Sequence of chain 1.C:
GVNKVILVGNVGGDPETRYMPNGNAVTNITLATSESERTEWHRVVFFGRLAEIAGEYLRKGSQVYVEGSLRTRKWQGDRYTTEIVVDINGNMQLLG

Sequence of chain 1.A:
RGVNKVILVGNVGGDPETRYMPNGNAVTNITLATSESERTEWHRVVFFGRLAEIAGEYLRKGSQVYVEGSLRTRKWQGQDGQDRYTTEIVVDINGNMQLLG

This small molecule binds to this protein.
Small molecule (SMILES): O=c1c(O)c(-c2ccc(O)c(O)c2)oc2cc(O)cc(O)c12

Sequence of chain 1.B:
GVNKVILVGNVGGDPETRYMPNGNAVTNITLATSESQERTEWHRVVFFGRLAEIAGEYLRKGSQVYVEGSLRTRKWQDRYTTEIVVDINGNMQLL

Binding-site contacts:
Ligand atom C14 contacts residue ASN106 of chain 1.A at 3.5 Å.
Ligand atom C5 contacts residue ASN106 of chain 1.A at 4.0 Å.
Ligand atom C19 contacts residue ILE105 of chain 1.C at 3.8 Å (hydrophobic).
Ligand atom O23 contacts residue GLY107 of chain 1.C at 3.8 Å.
Ligand atom C16 contacts residue ASN106 of chain 1.A at 4.0 Å.
Ligand atom C10 contacts residue ILE105 of chain 1.C at 3.5 Å (hydrophobic).
Ligand atom C19 contacts residue GLY107 of chain 1.C at 3.7 Å.
Ligand atom C1 contacts residue ILE105 of chain 1.A at 3.2 Å (hydrophobic).
Ligand atom O12 contacts residue ASN106 of chain 1.A at 3.7 Å.
Ligand atom C15 contacts residue ASN106 of chain 1.A at 3.1 Å.
Ligand atom C17 contacts residue GLY107 of chain 1.C at 4.2 Å.
Ligand atom C11 contacts residue ILE105 of chain 1.C at 3.3 Å (hydrophobic).
Ligand atom O12 contacts residue ILE105 of chain 1.A at 3.9 Å.
Ligand atom O30 contacts residue ILE105 of chain 1.A at 3.4 Å.
Ligand atom C2 contacts residue ILE105 of chain 1.A at 3.4 Å (hydrophobic).
Ligand atom C6 contacts residue ASN106 of chain 1.C at 3.9 Å.
Ligand atom O29 contacts residue ILE105 of chain 1.A at 3.6 Å.
Ligand atom C10 contacts residue ASN106 of chain 1.A at 3.5 Å.
Ligand atom C9 contacts residue ILE105 of chain 1.C at 3.9 Å (hydrophobic).
Ligand atom C18 contacts residue GLY107 of chain 1.C at 3.6 Å.
Ligand atom C4 contacts residue ILE105 of chain 1.C at 3.6 Å (hydrophobic).
Ligand atom O29 contacts residue GLY107 of chain 1.A at 3.8 Å.
Ligand atom O12 contacts residue ILE105 of chain 1.C at 3.4 Å (h-bond).
Ligand atom C3 contacts residue ILE105 of chain 1.A at 3.4 Å (hydrophobic).
Ligand atom O24 contacts residue ASN108 of chain 1.C at 3.1 Å (h-bond).
Ligand atom O27 contacts residue ASN106 of chain 1.A at 3.8 Å.
Ligand atom C11 contacts residue ASN106 of chain 1.A at 3.3 Å.
Ligand atom C18 contacts residue ASN108 of chain 1.C at 4.1 Å.
Ligand atom C5 contacts residue ILE105 of chain 1.A at 2.9 Å (hydrophobic).
Ligand atom C14 contacts residue ILE105 of chain 1.C at 3.9 Å (hydrophobic).
Ligand atom C9 contacts residue ILE105 of chain 1.A at 4.1 Å (hydrophobic).
Ligand atom O13 contacts residue ILE105 of chain 1.A at 4.0 Å.
Ligand atom C4 contacts residue ASN106 of chain 1.A at 3.9 Å.
Ligand atom C17 contacts residue ASN108 of chain 1.C at 3.9 Å.
Ligand atom C4 contacts residue ILE105 of chain 1.A at 3.1 Å (hydrophobic).
Ligand atom C1 contacts residue ASN106 of chain 1.C at 3.9 Å.
Ligand atom O23 contacts residue ASN108 of chain 1.C at 3.6 Å (h-bond).
Ligand atom O24 contacts residue GLU38 of chain 1.B at 4.2 Å.
Ligand atom C3 contacts residue ILE105 of chain 1.C at 3.8 Å (hydrophobic).
Ligand atom C6 contacts residue ILE105 of chain 1.A at 3.0 Å (hydrophobic).